Sequence of chain 10.D:
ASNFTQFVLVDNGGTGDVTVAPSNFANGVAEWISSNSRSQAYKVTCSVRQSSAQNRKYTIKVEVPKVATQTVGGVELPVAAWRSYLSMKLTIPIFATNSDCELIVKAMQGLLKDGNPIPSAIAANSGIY

Binding-site contacts:
Ligand atom C5' contacts residue ARG49 of chain 10.D at 3.1 Å.
Ligand atom C5 contacts residue TYR85 of chain 10.C at 3.7 Å (hydrophobic).
Ligand atom OP2 contacts residue LYS57 of chain 10.D at 3.2 Å (salt-bridge).
Ligand atom C2 contacts residue SER47 of chain 10.C at 3.2 Å.
Ligand atom P contacts residue LYS89 of chain 10.D at 3.4 Å.
Ligand atom OP2 contacts residue LYS89 of chain 10.D at 3.4 Å (salt-bridge).
Ligand atom OP1 contacts residue ARG49 of chain 10.D at 2.5 Å (salt-bridge).
Ligand atom O5' contacts residue ARG49 of chain 10.D at 3.6 Å (salt-bridge).
Ligand atom C6 contacts residue THR45 of chain 10.C at 3.5 Å.
Ligand atom P contacts residue LYS57 of chain 10.D at 3.2 Å.
Ligand atom O5' contacts residue LYS57 of chain 10.D at 3.1 Å (salt-bridge).
Ligand atom N7 contacts residue LYS61 of chain 10.C at 3.5 Å.
Ligand atom N6 contacts residue THR45 of chain 10.C at 2.9 Å (h-bond).
Ligand atom O3' contacts residue SER51 of chain 10.D at 3.4 Å.
Ligand atom OP1 contacts residue LYS89 of chain 10.D at 3.3 Å (salt-bridge).
Ligand atom OP1 contacts residue ASN55 of chain 10.D at 3.4 Å (h-bond).
Ligand atom OP1 contacts residue SER52 of chain 10.D at 2.9 Å (h-bond).
Ligand atom OP2 contacts residue LYS43 of chain 10.C at 3.0 Å (salt-bridge).
Ligand atom OP2 contacts residue LYS89 of chain 10.D at 3.5 Å (salt-bridge).
Ligand atom P contacts residue SER51 of chain 10.D at 3.4 Å.
Ligand atom C5' contacts residue TYR85 of chain 10.C at 3.7 Å (hydrophobic).
Ligand atom O2' contacts residue GLU63 of chain 10.C at 3.6 Å.
Ligand atom N6 contacts residue THR91 of chain 10.D at 3.4 Å (h-bond).
Ligand atom N7 contacts residue TYR85 of chain 10.C at 3.6 Å.
Ligand atom C8 contacts residue THR45 of chain 10.C at 3.6 Å.
Ligand atom P contacts residue ARG49 of chain 10.D at 3.2 Å.
Ligand atom N1 contacts residue SER47 of chain 10.C at 2.8 Å (h-bond).
Ligand atom OP2 contacts residue TYR85 of chain 10.C at 2.9 Å (h-bond).
Ligand atom N6 contacts residue THR59 of chain 10.C at 2.9 Å (h-bond).
Ligand atom OP1 contacts residue LYS57 of chain 10.D at 2.8 Å.
Ligand atom OP2 contacts residue LYS57 of chain 10.D at 2.6 Å (salt-bridge).
Ligand atom N7 contacts residue THR45 of chain 10.C at 2.5 Å (h-bond).
Ligand atom C6 contacts residue TYR85 of chain 10.C at 3.7 Å (hydrophobic).
Ligand atom OP2 contacts residue SER51 of chain 10.D at 3.5 Å (h-bond).
Ligand atom OP1 contacts residue SER51 of chain 10.D at 2.8 Å (h-bond).
Ligand atom C5 contacts residue THR45 of chain 10.C at 3.2 Å.
Ligand atom OP2 contacts residue ASN55 of chain 10.D at 3.5 Å (h-bond).
Ligand atom O3' contacts residue ARG49 of chain 10.D at 3.0 Å (salt-bridge).
Ligand atom C8 contacts residue TYR85 of chain 10.C at 3.7 Å (hydrophobic).
Ligand atom N1 contacts residue THR59 of chain 10.C at 3.5 Å.

Sequence of chain 10.C:
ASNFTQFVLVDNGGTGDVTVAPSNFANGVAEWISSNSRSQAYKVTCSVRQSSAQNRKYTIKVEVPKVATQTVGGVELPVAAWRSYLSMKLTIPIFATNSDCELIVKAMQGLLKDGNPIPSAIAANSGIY

This protein binds this small molecule.
Small molecule (SMILES): Nc1ccn([C@@H]2O[C@H](CO[P](=O)(O)O[C@H]3[C@@H](O)[C@H](n4cnc5c(N)ncnc54)O[C@@H]3CO[P](=O)(O)O[C@H]3[C@@H](O)[C@H](n4cnc5c(=O)nc(N)[nH]c54)O[C@@H]3CO[P](=O)(O)O[C@H]3[C@@H](O)[C@H](n4cnc5c(N)ncnc54)O[C@@H]3CO[P](=O)(O)O[C@H]3[C@@H](O)[C@H](n4cnc5c(N)ncnc54)O[C@@H]3CO[P](=O)(O)O[C@H]3[C@@H](O)[C@H](n4ccc(=O)[nH]c4=O)O[C@@H]3CO[P](=O)(O)O[C@H]3[C@@H](O)[C@H](n4ccc(N)nc4=O)O[C@@H]3CO[P](=O)(O)O[C@H]3[C@@H](O)[C@H](n4ccc(=O)[nH]c4=O)O[C@@H]3CO[P](=O)(O)O[C@H]3[C@@H](O)[C@H](n4cnc5c(=O)nc(N)[nH]c54)O[C@@H]3COPO)[C@@H](O)[C@H]2O)c(=O)n1